Binding-site contacts:
Ligand atom C2 contacts residue GLU115 of chain 2.D at 4.2 Å.
Ligand atom O3 contacts residue GLU115 of chain 2.D at 4.0 Å.
Ligand atom C2 contacts residue LYS117 of chain 2.D at 4.4 Å.
Ligand atom C8 contacts residue GLY114 of chain 2.D at 3.3 Å.
Ligand atom C6 contacts residue TYR161 of chain 2.D at 3.3 Å (hydrophobic).
Ligand atom C7 contacts residue ASN103 of chain 2.D at 3.4 Å.
Ligand atom C7 contacts residue NAG1 of chain 2.I at 3.4 Å.
Ligand atom C4 contacts residue LYS117 of chain 2.D at 4.3 Å.
Ligand atom C7 contacts residue ASN107 of chain 2.D at 4.4 Å.
Ligand atom C1 contacts residue NAG1 of chain 2.I at 4.3 Å.
Ligand atom C2 contacts residue NAG1 of chain 2.I at 4.0 Å.
Ligand atom O6 contacts residue TYR161 of chain 2.D at 4.0 Å.
Ligand atom N2 contacts residue NAG1 of chain 2.I at 2.9 Å (h-bond).
Ligand atom C1 contacts residue LYS117 of chain 2.D at 4.2 Å.
Ligand atom O5 contacts residue LYS117 of chain 2.D at 3.4 Å (salt-bridge).
Ligand atom C5 contacts residue ASN103 of chain 2.D at 3.7 Å.
Ligand atom C8 contacts residue ASN103 of chain 2.D at 3.6 Å.
Ligand atom O5 contacts residue ASN103 of chain 2.D at 2.4 Å (h-bond).
Ligand atom C4 contacts residue ASN103 of chain 2.D at 4.2 Å.
Ligand atom O7 contacts residue ASP110 of chain 2.D at 3.0 Å (salt-bridge).
Ligand atom O7 contacts residue ASN103 of chain 2.D at 4.3 Å.
Ligand atom O7 contacts residue ASN107 of chain 2.D at 3.9 Å.
Ligand atom C7 contacts residue GLU115 of chain 2.D at 4.4 Å.
Ligand atom C3 contacts residue ASN103 of chain 2.D at 3.8 Å.
Ligand atom C7 contacts residue ASP110 of chain 2.D at 4.0 Å.
Ligand atom N2 contacts residue ASN103 of chain 2.D at 2.9 Å (h-bond).
Ligand atom C5 contacts residue LYS117 of chain 2.D at 4.1 Å.
Ligand atom C1 contacts residue ASN103 of chain 2.D at 1.4 Å.
Ligand atom C8 contacts residue GLU115 of chain 2.D at 3.2 Å.
Ligand atom C6 contacts residue LYS117 of chain 2.D at 4.1 Å.
Ligand atom O7 contacts residue NAG1 of chain 2.I at 2.9 Å (h-bond).
Ligand atom C2 contacts residue ASN103 of chain 2.D at 2.5 Å.

A protein and the small-molecule ligand that binds it are described below.
Small molecule (SMILES): CC(=O)N[C@@H]1[C@@H](O)[C@H](O)[C@@H](CO)O[C@H]1O

Sequence of chain 2.D:
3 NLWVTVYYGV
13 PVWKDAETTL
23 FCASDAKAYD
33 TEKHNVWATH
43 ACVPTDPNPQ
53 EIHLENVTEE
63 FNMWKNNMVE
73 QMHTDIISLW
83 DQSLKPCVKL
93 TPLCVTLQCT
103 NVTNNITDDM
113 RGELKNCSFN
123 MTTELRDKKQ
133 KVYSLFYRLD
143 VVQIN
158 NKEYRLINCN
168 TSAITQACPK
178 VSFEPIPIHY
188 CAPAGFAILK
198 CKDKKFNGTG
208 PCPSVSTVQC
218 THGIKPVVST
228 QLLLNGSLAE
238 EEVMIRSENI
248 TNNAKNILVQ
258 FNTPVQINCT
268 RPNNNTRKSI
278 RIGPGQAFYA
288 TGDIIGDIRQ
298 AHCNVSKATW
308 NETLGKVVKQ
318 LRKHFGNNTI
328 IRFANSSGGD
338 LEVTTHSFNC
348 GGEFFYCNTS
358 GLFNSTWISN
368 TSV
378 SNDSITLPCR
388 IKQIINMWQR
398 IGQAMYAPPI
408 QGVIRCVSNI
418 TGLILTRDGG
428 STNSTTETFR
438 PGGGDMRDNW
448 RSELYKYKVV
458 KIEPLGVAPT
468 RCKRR